Binding-site contacts:
Ligand atom N15 contacts residue MET391 of chain 1.A at 3.5 Å.
Ligand atom C23 contacts residue LEU110 of chain 1.A at 3.6 Å (hydrophobic).
Ligand atom C5 contacts residue LEU388 of chain 1.A at 3.7 Å (hydrophobic).
Ligand atom C6 contacts residue LEU388 of chain 1.A at 3.7 Å (hydrophobic).
Ligand atom N10 contacts residue PHE193 of chain 1.A at 3.5 Å.
Ligand atom C14 contacts residue GLU194 of chain 1.A at 3.8 Å.
Ligand atom N15 contacts residue ASN374 of chain 1.A at 2.8 Å (h-bond).
Ligand atom N12 contacts residue PHE193 of chain 1.A at 3.6 Å.
Ligand atom N19 contacts residue LEU370 of chain 1.A at 3.9 Å.
Ligand atom N16 contacts residue PHE193 of chain 1.A at 3.5 Å.
Ligand atom N12 contacts residue ILE395 of chain 1.A at 3.7 Å.
Ligand atom C21 contacts residue LEU370 of chain 1.A at 3.7 Å (hydrophobic).
Ligand atom N17 contacts residue PHE193 of chain 1.A at 3.7 Å.
Ligand atom C1 contacts residue GLU194 of chain 1.A at 3.7 Å.
Ligand atom N10 contacts residue ILE395 of chain 1.A at 3.8 Å.
Ligand atom N13 contacts residue MET391 of chain 1.A at 3.7 Å.
Ligand atom N17 contacts residue ASN374 of chain 1.A at 3.2 Å (h-bond).
Ligand atom N13 contacts residue GLU194 of chain 1.A at 3.8 Å.
Ligand atom C22 contacts residue LEU110 of chain 1.A at 3.7 Å (hydrophobic).
Ligand atom C11 contacts residue PHE193 of chain 1.A at 3.6 Å (hydrophobic).
Ligand atom C20 contacts residue PHE193 of chain 1.A at 3.9 Å (hydrophobic).
Ligand atom C23 contacts residue TRP367 of chain 1.A at 3.6 Å (hydrophobic).
Ligand atom O25 contacts residue ASN374 of chain 1.A at 3.2 Å (h-bond).
Ligand atom O25 contacts residue MET202 of chain 1.A at 3.4 Å.
Ligand atom C14 contacts residue ASN374 of chain 1.A at 3.9 Å.
Ligand atom N17 contacts residue LEU370 of chain 1.A at 3.9 Å.
Ligand atom C14 contacts residue MET391 of chain 1.A at 3.7 Å (hydrophobic).
Ligand atom C2 contacts residue HIS385 of chain 1.A at 3.9 Å.
Ligand atom C9 contacts residue PHE193 of chain 1.A at 3.8 Å (hydrophobic).
Ligand atom C24 contacts residue MET202 of chain 1.A at 3.5 Å (hydrophobic).
Ligand atom C14 contacts residue PHE193 of chain 1.A at 3.4 Å (hydrophobic).
Ligand atom C21 contacts residue MET202 of chain 1.A at 3.6 Å (hydrophobic).
Ligand atom C24 contacts residue HIS371 of chain 1.A at 3.3 Å.
Ligand atom C23 contacts residue MET202 of chain 1.A at 3.8 Å (hydrophobic).
Ligand atom C18 contacts residue PHE193 of chain 1.A at 3.8 Å (hydrophobic).
Ligand atom N13 contacts residue PHE193 of chain 1.A at 3.5 Å.
Ligand atom N15 contacts residue GLU194 of chain 1.A at 2.8 Å (salt-bridge).
Ligand atom O25 contacts residue LEU370 of chain 1.A at 3.5 Å.
Ligand atom C20 contacts residue LEU370 of chain 1.A at 3.6 Å (hydrophobic).
Ligand atom C11 contacts residue ILE395 of chain 1.A at 3.9 Å (hydrophobic).

This small molecule binds to this protein.
Small molecule (SMILES): Nc1nc(NCCc2ccc(O)cc2)nc2nc(-c3ccco3)nn12

Sequence of chain 1.A:
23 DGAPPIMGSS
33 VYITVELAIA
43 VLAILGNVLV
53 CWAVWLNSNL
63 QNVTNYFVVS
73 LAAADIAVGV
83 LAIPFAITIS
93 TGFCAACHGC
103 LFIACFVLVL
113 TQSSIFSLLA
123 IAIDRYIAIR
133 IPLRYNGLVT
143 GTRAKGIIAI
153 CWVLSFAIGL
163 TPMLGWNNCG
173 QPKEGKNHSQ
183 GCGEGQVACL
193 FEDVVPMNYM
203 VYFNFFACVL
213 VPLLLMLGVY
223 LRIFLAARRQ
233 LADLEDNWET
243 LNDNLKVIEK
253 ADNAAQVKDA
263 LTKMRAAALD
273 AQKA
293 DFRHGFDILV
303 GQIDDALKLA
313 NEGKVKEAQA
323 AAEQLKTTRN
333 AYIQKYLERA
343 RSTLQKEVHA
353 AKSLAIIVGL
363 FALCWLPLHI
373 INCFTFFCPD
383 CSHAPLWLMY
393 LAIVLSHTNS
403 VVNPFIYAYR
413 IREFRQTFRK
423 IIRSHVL